The protein below binds the small molecule below.
Small molecule (SMILES): O=C([O-])C(=O)[O-]

Binding-site contacts:
Ligand atom O3 contacts residue MG1 of chain 1.Y at 4.1 Å.
Ligand atom O2 contacts residue MG1 of chain 1.Y at 2.2 Å.
Ligand atom O3 contacts residue THR244 of chain 1.D at 3.6 Å.
Ligand atom C1 contacts residue THR244 of chain 1.D at 4.1 Å.
Ligand atom O2 contacts residue ASP212 of chain 1.D at 2.8 Å (salt-bridge).
Ligand atom O3 contacts residue MET207 of chain 1.D at 4.1 Å.
Ligand atom O4 contacts residue MG1 of chain 1.Y at 4.1 Å.
Ligand atom O2 contacts residue GLU188 of chain 1.D at 3.0 Å (salt-bridge).
Ligand atom C2 contacts residue GLU188 of chain 1.D at 3.6 Å.
Ligand atom C2 contacts residue THR244 of chain 1.D at 3.5 Å.
Ligand atom O2 contacts residue GLY211 of chain 1.D at 3.6 Å.
Ligand atom C2 contacts residue GLY211 of chain 1.D at 3.7 Å.
Ligand atom O1 contacts residue ALA209 of chain 1.D at 4.3 Å.
Ligand atom O1 contacts residue ASP212 of chain 1.D at 4.0 Å.
Ligand atom O2 contacts residue ALA209 of chain 1.D at 3.8 Å.
Ligand atom C1 contacts residue MG1 of chain 1.Y at 2.8 Å.
Ligand atom C2 contacts residue ARG210 of chain 1.D at 4.3 Å.
Ligand atom O3 contacts residue ALA209 of chain 1.D at 4.2 Å.
Ligand atom C1 contacts residue LYS186 of chain 1.D at 3.6 Å.
Ligand atom O3 contacts residue ARG87 of chain 1.D at 3.9 Å.
Ligand atom O3 contacts residue LYS186 of chain 1.D at 3.7 Å.
Ligand atom O3 contacts residue MET276 of chain 1.D at 4.1 Å.
Ligand atom C2 contacts residue ALA209 of chain 1.D at 3.5 Å (hydrophobic).
Ligand atom O4 contacts residue GLY211 of chain 1.D at 3.0 Å (h-bond).
Ligand atom O1 contacts residue GLU188 of chain 1.D at 3.2 Å (salt-bridge).
Ligand atom O4 contacts residue ASP212 of chain 1.D at 4.1 Å.
Ligand atom C2 contacts residue MG1 of chain 1.Y at 2.9 Å.
Ligand atom C1 contacts residue ALA209 of chain 1.D at 3.9 Å (hydrophobic).
Ligand atom O4 contacts residue ARG210 of chain 1.D at 3.4 Å (salt-bridge).
Ligand atom C1 contacts residue GLU188 of chain 1.D at 3.8 Å.
Ligand atom C2 contacts residue ASP212 of chain 1.D at 3.9 Å.
Ligand atom O4 contacts residue ALA209 of chain 1.D at 3.2 Å.
Ligand atom O1 contacts residue MG1 of chain 1.Y at 2.0 Å.
Ligand atom O4 contacts residue THR244 of chain 1.D at 2.5 Å (h-bond).
Ligand atom O1 contacts residue LYS186 of chain 1.D at 2.8 Å (salt-bridge).

Sequence of chain 1.D:
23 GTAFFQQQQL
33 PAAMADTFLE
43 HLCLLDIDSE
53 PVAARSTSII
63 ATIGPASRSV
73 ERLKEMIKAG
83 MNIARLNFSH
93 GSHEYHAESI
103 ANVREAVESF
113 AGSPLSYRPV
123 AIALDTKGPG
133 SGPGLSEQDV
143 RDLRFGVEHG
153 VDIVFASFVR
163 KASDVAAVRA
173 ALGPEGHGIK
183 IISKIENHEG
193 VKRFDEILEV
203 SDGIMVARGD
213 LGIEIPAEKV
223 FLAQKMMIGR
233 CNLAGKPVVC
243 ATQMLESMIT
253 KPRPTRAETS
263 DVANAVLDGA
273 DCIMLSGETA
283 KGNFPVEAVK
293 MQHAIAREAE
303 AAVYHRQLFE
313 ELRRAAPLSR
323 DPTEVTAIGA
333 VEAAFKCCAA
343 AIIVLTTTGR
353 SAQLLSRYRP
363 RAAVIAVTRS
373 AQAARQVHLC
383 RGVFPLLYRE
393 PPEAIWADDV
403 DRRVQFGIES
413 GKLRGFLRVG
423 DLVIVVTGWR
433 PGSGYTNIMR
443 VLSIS